Sequence of chain 1.B:
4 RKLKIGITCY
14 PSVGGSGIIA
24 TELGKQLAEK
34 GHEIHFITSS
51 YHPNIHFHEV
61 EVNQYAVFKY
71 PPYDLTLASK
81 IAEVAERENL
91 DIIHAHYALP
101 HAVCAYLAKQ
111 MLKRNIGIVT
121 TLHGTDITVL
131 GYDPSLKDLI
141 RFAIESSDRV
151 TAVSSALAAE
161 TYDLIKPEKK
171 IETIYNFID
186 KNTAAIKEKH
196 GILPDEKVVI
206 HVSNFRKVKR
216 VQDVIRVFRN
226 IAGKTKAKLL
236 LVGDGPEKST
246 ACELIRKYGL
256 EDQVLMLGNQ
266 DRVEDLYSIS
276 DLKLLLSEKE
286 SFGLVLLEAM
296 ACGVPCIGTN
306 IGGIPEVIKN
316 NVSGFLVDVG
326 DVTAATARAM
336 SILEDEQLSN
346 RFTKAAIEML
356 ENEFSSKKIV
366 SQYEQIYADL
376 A

Binding-site contacts:
Ligand atom O16 contacts residue ARG211 of chain 1.B at 2.8 Å (salt-bridge).
Ligand atom O7 contacts residue HIS123 of chain 1.B at 3.8 Å.
Ligand atom C2 contacts residue HIS123 of chain 1.B at 3.3 Å.
Ligand atom C7 contacts residue SER286 of chain 1.B at 3.8 Å.
Ligand atom O6 contacts residue ASN176 of chain 1.B at 2.7 Å (h-bond).
Ligand atom O3 contacts residue GLY288 of chain 1.B at 3.2 Å (h-bond).
Ligand atom C10 contacts residue VAL16 of chain 1.B at 3.8 Å (hydrophobic).
Ligand atom O6 contacts residue HIS123 of chain 1.B at 2.8 Å (h-bond).
Ligand atom O15 contacts residue ASN209 of chain 1.B at 3.5 Å (h-bond).
Ligand atom C1 contacts residue HIS123 of chain 1.B at 3.1 Å.
Ligand atom O13 contacts residue VAL16 of chain 1.B at 3.7 Å.
Ligand atom C10 contacts residue SER19 of chain 1.B at 3.4 Å.
Ligand atom O7 contacts residue LYS284 of chain 1.B at 3.0 Å (salt-bridge).
Ligand atom C12 contacts residue ARG211 of chain 1.B at 3.3 Å.
Ligand atom C6 contacts residue ASN176 of chain 1.B at 3.5 Å.
Ligand atom O4 contacts residue GLY288 of chain 1.B at 3.2 Å (h-bond).
Ligand atom O4 contacts residue PHE287 of chain 1.B at 3.7 Å.
Ligand atom O3 contacts residue SER286 of chain 1.B at 3.2 Å (h-bond).
Ligand atom C4 contacts residue GLY288 of chain 1.B at 3.9 Å.
Ligand atom O7 contacts residue GLU285 of chain 1.B at 3.9 Å.
Ligand atom O16 contacts residue THR125 of chain 1.B at 3.6 Å.
Ligand atom O6 contacts residue VAL153 of chain 1.B at 3.6 Å.
Ligand atom C8 contacts residue LYS284 of chain 1.B at 3.3 Å.
Ligand atom O4 contacts residue LEU289 of chain 1.B at 3.3 Å (h-bond).
Ligand atom O3 contacts residue PHE287 of chain 1.B at 3.0 Å (h-bond).
Ligand atom O14 contacts residue GLY18 of chain 1.B at 3.5 Å (h-bond).
Ligand atom O13 contacts residue TYR97 of chain 1.B at 2.8 Å (h-bond).
Ligand atom O7 contacts residue SER286 of chain 1.B at 2.9 Å (h-bond).
Ligand atom C7 contacts residue LYS284 of chain 1.B at 3.6 Å.
Ligand atom C6 contacts residue HIS123 of chain 1.B at 3.4 Å.
Ligand atom O13 contacts residue SER19 of chain 1.B at 2.5 Å (h-bond).
Ligand atom O5 contacts residue HIS123 of chain 1.B at 3.1 Å (h-bond).
Ligand atom C6 contacts residue GLY18 of chain 1.B at 4.0 Å.
Ligand atom C10 contacts residue TYR97 of chain 1.B at 4.0 Å (hydrophobic).
Ligand atom O14 contacts residue VAL16 of chain 1.B at 3.5 Å (h-bond).
Ligand atom C6 contacts residue SER19 of chain 1.B at 3.7 Å.
Ligand atom C3 contacts residue GLU285 of chain 1.B at 3.2 Å.
Ligand atom O14 contacts residue SER19 of chain 1.B at 3.0 Å (h-bond).
Ligand atom O3 contacts residue GLU285 of chain 1.B at 2.5 Å (salt-bridge).
Ligand atom O15 contacts residue ARG211 of chain 1.B at 3.7 Å.

This small molecule binds to this protein.
Small molecule (SMILES): CC(=O)N[C@H]1[C@@H](O[C@@H](CC(=O)O)C(=O)O)O[C@H](CO)[C@@H](O)[C@@H]1O